Binding-site contacts:
Ligand atom O5 contacts residue ASN87 of chain 49.C at 2.4 Å (h-bond).
Ligand atom O6 contacts residue SER79 of chain 49.C at 2.5 Å (h-bond).
Ligand atom N2 contacts residue ASN87 of chain 49.C at 2.9 Å (h-bond).
Ligand atom C5 contacts residue SER79 of chain 49.C at 4.3 Å.
Ligand atom C6 contacts residue SER79 of chain 49.C at 3.6 Å.
Ligand atom O6 contacts residue LEU91 of chain 49.C at 3.9 Å.
Ligand atom C3 contacts residue ASN87 of chain 49.C at 3.8 Å.
Ligand atom C4 contacts residue ASN87 of chain 49.C at 4.2 Å.
Ligand atom C5 contacts residue ASN87 of chain 49.C at 3.7 Å.
Ligand atom C8 contacts residue ILE155 of chain 49.C at 3.7 Å (hydrophobic).
Ligand atom O7 contacts residue ASN87 of chain 49.C at 4.4 Å.
Ligand atom C7 contacts residue ASN87 of chain 49.C at 3.9 Å.
Ligand atom C1 contacts residue ASN87 of chain 49.C at 1.4 Å.
Ligand atom O5 contacts residue SER79 of chain 49.C at 3.8 Å.
Ligand atom C2 contacts residue ASN87 of chain 49.C at 2.5 Å.

Sequence of chain 49.C:
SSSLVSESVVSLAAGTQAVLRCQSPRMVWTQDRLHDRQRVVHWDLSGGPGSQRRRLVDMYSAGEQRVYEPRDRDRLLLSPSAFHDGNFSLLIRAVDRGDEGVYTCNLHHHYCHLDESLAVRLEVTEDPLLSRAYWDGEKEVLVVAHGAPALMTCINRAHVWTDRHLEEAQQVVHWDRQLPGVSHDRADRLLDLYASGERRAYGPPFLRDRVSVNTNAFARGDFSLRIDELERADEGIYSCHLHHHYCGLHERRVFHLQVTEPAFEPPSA

A small-molecule ligand and the protein it binds are described below.
Small molecule (SMILES): CC(=O)N[C@@H]1[C@@H](O)[C@H](O)[C@@H](CO)O[C@H]1O